This small molecule binds to this protein.
Small molecule (SMILES): O=C(O)[C@@H]1C[C@]2(C(=O)O)C=C[C@@H](O)[C@@H](C2)O1

Binding-site contacts:
Ligand atom O4 contacts residue ARG9 of chain 1.A at 3.0 Å (salt-bridge).
Ligand atom C10 contacts residue ARG34 of chain 1.A at 3.1 Å.
Ligand atom O7 contacts residue ASN90 of chain 1.A at 3.8 Å.
Ligand atom O2 contacts residue ARG57 of chain 1.A at 2.6 Å (salt-bridge).
Ligand atom O3 contacts residue VAL41 of chain 1.A at 3.1 Å.
Ligand atom C11 contacts residue LYS45 of chain 1.A at 3.2 Å.
Ligand atom O1 contacts residue ASN90 of chain 1.A at 2.4 Å (h-bond).
Ligand atom C11 contacts residue ARG9 of chain 1.A at 3.0 Å.
Ligand atom C6 contacts residue ASN90 of chain 1.A at 2.8 Å.
Ligand atom C1 contacts residue ASN90 of chain 1.A at 3.3 Å.
Ligand atom C2 contacts residue ARG57 of chain 1.A at 3.1 Å.
Ligand atom C1 contacts residue ARG57 of chain 1.A at 3.7 Å.
Ligand atom C11 contacts residue VAL41 of chain 1.A at 3.3 Å (hydrophobic).
Ligand atom O1 contacts residue ILE87 of chain 1.A at 3.7 Å.
Ligand atom C5 contacts residue ASN90 of chain 1.A at 3.8 Å.
Ligand atom C3 contacts residue GLU58 of chain 1.A at 2.9 Å.
Ligand atom C4 contacts residue ASP54 of chain 1.A at 3.8 Å.
Ligand atom O5 contacts residue GLU58 of chain 1.A at 2.5 Å (salt-bridge).
Ligand atom C6 contacts residue GLN94 of chain 1.A at 3.3 Å.
Ligand atom C9 contacts residue ASN90 of chain 1.A at 3.2 Å.
Ligand atom C10 contacts residue ASN90 of chain 1.A at 3.2 Å.
Ligand atom O5 contacts residue ASP54 of chain 1.A at 3.1 Å (salt-bridge).
Ligand atom C2 contacts residue GLU58 of chain 1.A at 3.5 Å.
Ligand atom C4 contacts residue GLU58 of chain 1.A at 3.3 Å.
Ligand atom C9 contacts residue ARG34 of chain 1.A at 3.5 Å.
Ligand atom O3 contacts residue ARG9 of chain 1.A at 2.4 Å (salt-bridge).
Ligand atom O4 contacts residue LYS45 of chain 1.A at 2.5 Å (salt-bridge).
Ligand atom C10 contacts residue ARG57 of chain 1.A at 3.5 Å.
Ligand atom O7 contacts residue GLN94 of chain 1.A at 2.8 Å (h-bond).
Ligand atom C9 contacts residue GLN94 of chain 1.A at 3.9 Å.
Ligand atom C5 contacts residue GLN94 of chain 1.A at 3.3 Å.
Ligand atom C8 contacts residue GLN94 of chain 1.A at 3.6 Å.
Ligand atom C8 contacts residue VAL41 of chain 1.A at 3.5 Å (hydrophobic).
Ligand atom O2 contacts residue ARG34 of chain 1.A at 3.0 Å (salt-bridge).
Ligand atom O3 contacts residue LYS45 of chain 1.A at 3.9 Å.
Ligand atom C3 contacts residue ARG9 of chain 1.A at 3.8 Å.
Ligand atom C8 contacts residue LYS45 of chain 1.A at 3.6 Å.
Ligand atom C3 contacts residue ARG57 of chain 1.A at 3.4 Å.
Ligand atom O1 contacts residue ARG34 of chain 1.A at 2.8 Å.
Ligand atom O7 contacts residue LYS45 of chain 1.A at 3.2 Å (salt-bridge).

Sequence of chain 1.A:
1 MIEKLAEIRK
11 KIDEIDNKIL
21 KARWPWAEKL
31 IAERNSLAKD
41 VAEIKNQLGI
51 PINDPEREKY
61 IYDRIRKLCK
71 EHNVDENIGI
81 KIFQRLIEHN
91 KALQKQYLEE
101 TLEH